Sequence of chain 1.A:
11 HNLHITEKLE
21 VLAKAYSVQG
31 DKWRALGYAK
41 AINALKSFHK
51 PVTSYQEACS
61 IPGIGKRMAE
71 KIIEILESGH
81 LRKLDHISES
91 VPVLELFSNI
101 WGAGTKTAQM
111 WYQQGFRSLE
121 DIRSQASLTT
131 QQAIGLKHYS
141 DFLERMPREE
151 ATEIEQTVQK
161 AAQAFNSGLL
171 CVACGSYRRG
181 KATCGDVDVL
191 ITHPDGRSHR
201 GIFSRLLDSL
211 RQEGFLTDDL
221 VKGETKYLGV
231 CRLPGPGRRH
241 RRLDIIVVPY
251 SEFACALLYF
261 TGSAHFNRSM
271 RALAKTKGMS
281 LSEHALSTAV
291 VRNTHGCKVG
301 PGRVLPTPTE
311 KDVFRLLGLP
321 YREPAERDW

Binding-site contacts:
Ligand atom O1B contacts residue MG1 of chain 1.F at 2.5 Å.
Ligand atom PG contacts residue MG1 of chain 1.F at 3.5 Å.
Ligand atom C4 contacts residue ALA264 of chain 1.A at 3.6 Å (hydrophobic).
Ligand atom C5' contacts residue ASP188 of chain 1.A at 3.3 Å.
Ligand atom O1B contacts residue GLY175 of chain 1.A at 3.4 Å.
Ligand atom C6 contacts residue DT6 of chain 1.C at 3.4 Å.
Ligand atom O3G contacts residue ASP186 of chain 1.A at 3.6 Å.
Ligand atom O1G contacts residue GLY185 of chain 1.A at 2.6 Å (h-bond).
Ligand atom O2 contacts residue TYR259 of chain 1.A at 3.2 Å.
Ligand atom O2B contacts residue ARG179 of chain 1.A at 2.7 Å (salt-bridge).
Ligand atom O3B contacts residue SER176 of chain 1.A at 3.6 Å.
Ligand atom C2' contacts residue TYR259 of chain 1.A at 3.2 Å (hydrophobic).
Ligand atom PB contacts residue SER176 of chain 1.A at 3.7 Å.
Ligand atom C5M contacts residue DT6 of chain 1.C at 3.7 Å.
Ligand atom O1B contacts residue ASP188 of chain 1.A at 2.8 Å (salt-bridge).
Ligand atom O1B contacts residue SER176 of chain 1.A at 3.0 Å (h-bond).
Ligand atom C2' contacts residue GLY262 of chain 1.A at 3.4 Å.
Ligand atom O4 contacts residue DT6 of chain 1.C at 3.1 Å (h-bond).
Ligand atom O2G contacts residue ARG145 of chain 1.A at 3.0 Å (salt-bridge).
Ligand atom O2 contacts residue ASN267 of chain 1.A at 2.8 Å (h-bond).
Ligand atom C5 contacts residue ALA264 of chain 1.A at 3.6 Å (hydrophobic).
Ligand atom PG contacts residue GLY185 of chain 1.A at 3.6 Å.
Ligand atom C5 contacts residue DT6 of chain 1.C at 3.7 Å.
Ligand atom O1A contacts residue MG1 of chain 1.F at 2.6 Å.
Ligand atom N3 contacts residue DT6 of chain 1.C at 3.6 Å.
Ligand atom O1G contacts residue CYS184 of chain 1.A at 3.5 Å.
Ligand atom O1A contacts residue ASP186 of chain 1.A at 3.2 Å (salt-bridge).
Ligand atom C1' contacts residue TYR259 of chain 1.A at 3.3 Å (hydrophobic).
Ligand atom PG contacts residue SER176 of chain 1.A at 3.7 Å.
Ligand atom O4' contacts residue DT6 of chain 1.C at 3.4 Å.
Ligand atom O1A contacts residue ASP188 of chain 1.A at 2.9 Å (salt-bridge).
Ligand atom O1G contacts residue ARG145 of chain 1.A at 2.7 Å (salt-bridge).
Ligand atom O5' contacts residue DT6 of chain 1.C at 3.6 Å.
Ligand atom C4 contacts residue DT6 of chain 1.C at 3.5 Å.
Ligand atom O1G contacts residue SER176 of chain 1.A at 2.6 Å (h-bond).
Ligand atom O2B contacts residue SER176 of chain 1.A at 3.3 Å (h-bond).
Ligand atom O1G contacts residue MG1 of chain 1.F at 3.7 Å.
Ligand atom O3G contacts residue MG1 of chain 1.F at 2.4 Å.
Ligand atom C2' contacts residue ASN267 of chain 1.A at 3.5 Å.
Ligand atom C4' contacts residue PHE260 of chain 1.A at 3.4 Å (hydrophobic).

The protein below binds the small molecule below.
Small molecule (SMILES): Cc1cn([C@H]2CC[C@@H](CO[P](=O)(O)O[P](=O)(O)OP(=O)(O)O)O2)c(=O)[nH]c1=O